Binding-site contacts:
Ligand atom OP2 contacts residue ARG112 of chain 1.W at 2.5 Å (salt-bridge).
Ligand atom C6 contacts residue LYS67 of chain 1.X at 3.8 Å.
Ligand atom C5 contacts residue LYS67 of chain 1.X at 4.0 Å.
Ligand atom C8 contacts residue LYS67 of chain 1.X at 3.3 Å.
Ligand atom C2' contacts residue LYS67 of chain 1.X at 3.7 Å.
Ligand atom O3' contacts residue ARG13 of chain 1.X at 4.0 Å.
Ligand atom C4 contacts residue TYR125 of chain 1.X at 4.0 Å (hydrophobic).
Ligand atom O3' contacts residue THR114 of chain 1.W at 3.6 Å.
Ligand atom C8 contacts residue TYR183 of chain 1.X at 3.7 Å (hydrophobic).
Ligand atom O6 contacts residue SER123 of chain 1.X at 3.9 Å.
Ligand atom N9 contacts residue TYR125 of chain 1.X at 4.0 Å.
Ligand atom C2 contacts residue TYR125 of chain 1.X at 3.7 Å (hydrophobic).
Ligand atom O6 contacts residue LYS67 of chain 1.X at 4.1 Å.
Ligand atom P contacts residue ARG112 of chain 1.W at 3.9 Å.
Ligand atom OP2 contacts residue TYR121 of chain 1.X at 3.1 Å.
Ligand atom OP2 contacts residue ARG13 of chain 1.X at 2.2 Å (salt-bridge).
Ligand atom OP1 contacts residue THR114 of chain 1.W at 3.4 Å (h-bond).
Ligand atom OP1 contacts residue LYS6 of chain 1.J at 4.0 Å.
Ligand atom C6 contacts residue TYR125 of chain 1.X at 4.0 Å (hydrophobic).
Ligand atom C4' contacts residue ASN11 of chain 1.X at 4.2 Å.
Ligand atom P contacts residue THR114 of chain 1.W at 3.2 Å.
Ligand atom C3' contacts residue ARG13 of chain 1.X at 4.1 Å.
Ligand atom C2' contacts residue TYR183 of chain 1.X at 3.9 Å (hydrophobic).
Ligand atom O5' contacts residue ARG112 of chain 1.W at 4.2 Å.
Ligand atom OP2 contacts residue TYR183 of chain 1.X at 3.2 Å.
Ligand atom C2' contacts residue TYR125 of chain 1.X at 3.8 Å (hydrophobic).
Ligand atom OP1 contacts residue ARG13 of chain 1.X at 3.9 Å.
Ligand atom C3' contacts residue TYR183 of chain 1.X at 3.7 Å (hydrophobic).
Ligand atom O6 contacts residue TYR125 of chain 1.X at 4.2 Å.
Ligand atom N7 contacts residue LYS67 of chain 1.X at 3.0 Å (salt-bridge).
Ligand atom OP1 contacts residue TRP71 of chain 1.X at 3.4 Å.
Ligand atom OP2 contacts residue THR114 of chain 1.W at 2.3 Å (h-bond).
Ligand atom O3' contacts residue ASN11 of chain 1.X at 3.5 Å (h-bond).
Ligand atom N1 contacts residue TYR125 of chain 1.X at 4.0 Å.
Ligand atom C5' contacts residue TRP71 of chain 1.X at 3.7 Å (hydrophobic).
Ligand atom O5' contacts residue TYR183 of chain 1.X at 4.0 Å.
Ligand atom P contacts residue ARG13 of chain 1.X at 3.4 Å.
Ligand atom C5 contacts residue TYR125 of chain 1.X at 4.0 Å (hydrophobic).
Ligand atom N2 contacts residue TYR125 of chain 1.X at 3.8 Å.
Ligand atom N3 contacts residue TYR125 of chain 1.X at 3.8 Å.

Sequence of chain 1.W:
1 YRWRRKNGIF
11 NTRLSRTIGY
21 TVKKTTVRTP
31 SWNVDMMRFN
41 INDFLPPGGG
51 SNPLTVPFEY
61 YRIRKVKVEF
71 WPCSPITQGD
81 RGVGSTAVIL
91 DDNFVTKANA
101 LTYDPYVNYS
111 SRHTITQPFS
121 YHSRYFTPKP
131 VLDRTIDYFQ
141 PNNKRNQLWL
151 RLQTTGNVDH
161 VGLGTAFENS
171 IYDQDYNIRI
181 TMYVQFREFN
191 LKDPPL

Sequence of chain 1.X:
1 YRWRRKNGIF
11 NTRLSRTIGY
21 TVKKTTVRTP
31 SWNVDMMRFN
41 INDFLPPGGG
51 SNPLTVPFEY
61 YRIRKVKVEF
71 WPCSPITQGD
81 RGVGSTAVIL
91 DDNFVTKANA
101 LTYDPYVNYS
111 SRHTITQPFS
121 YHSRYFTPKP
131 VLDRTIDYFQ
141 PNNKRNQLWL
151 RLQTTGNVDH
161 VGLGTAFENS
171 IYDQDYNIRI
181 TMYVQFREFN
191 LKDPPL

A protein and the small-molecule ligand that binds it are described below.
Small molecule (SMILES): Nc1ccn([C@H]2C[C@H](O[P](=O)(O)OC[C@H]3O[C@@H](n4cnc5c(=O)[nH]c(N)nc54)C[C@@H]3O[P](=O)(O)OC[C@H]3O[C@@H](n4cnc5c(=O)[nH]c(N)nc54)C[C@@H]3O)[C@@H](CO[P](=O)(O)O[C@H]3C[C@H](n4ccc(N)nc4=O)O[C@@H]3COP(=O)=O)O2)c(=O)n1

Sequence of chain 1.J:
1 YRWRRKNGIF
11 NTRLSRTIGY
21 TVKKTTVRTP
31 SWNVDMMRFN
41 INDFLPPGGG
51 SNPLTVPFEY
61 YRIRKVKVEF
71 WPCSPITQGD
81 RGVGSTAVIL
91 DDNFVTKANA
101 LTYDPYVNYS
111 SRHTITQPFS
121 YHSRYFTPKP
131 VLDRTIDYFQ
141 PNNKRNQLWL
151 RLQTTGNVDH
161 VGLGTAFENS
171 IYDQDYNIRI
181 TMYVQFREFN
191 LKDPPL